The small molecule below binds the protein below.
Small molecule (SMILES): N[C@@H](Cc1ccccc1)C(=O)O

Sequence of chain 1.H:
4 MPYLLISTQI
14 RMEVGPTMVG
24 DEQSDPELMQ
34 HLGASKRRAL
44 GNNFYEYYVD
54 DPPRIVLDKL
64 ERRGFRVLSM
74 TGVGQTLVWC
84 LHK

Sequence of chain 1.G:
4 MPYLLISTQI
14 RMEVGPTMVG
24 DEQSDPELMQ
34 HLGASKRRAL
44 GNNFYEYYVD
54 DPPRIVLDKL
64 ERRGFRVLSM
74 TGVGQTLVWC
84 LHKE

Sequence of chain 1.C:
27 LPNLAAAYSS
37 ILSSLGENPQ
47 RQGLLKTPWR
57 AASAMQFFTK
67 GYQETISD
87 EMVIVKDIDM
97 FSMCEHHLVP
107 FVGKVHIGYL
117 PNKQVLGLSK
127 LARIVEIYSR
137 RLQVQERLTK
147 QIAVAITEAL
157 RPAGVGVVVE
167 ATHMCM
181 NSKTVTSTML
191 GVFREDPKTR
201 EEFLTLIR

Binding-site contacts:
Ligand atom C contacts residue VAL76 of chain 1.H at 3.8 Å (hydrophobic).
Ligand atom O contacts residue VAL76 of chain 1.H at 3.6 Å (h-bond).
Ligand atom OXT contacts residue GLN78 of chain 1.H at 3.9 Å.
Ligand atom O contacts residue GLN78 of chain 1.H at 2.9 Å (h-bond).
Ligand atom C contacts residue THR79 of chain 1.H at 3.5 Å.
Ligand atom O contacts residue GLN12 of chain 1.H at 3.5 Å (h-bond).
Ligand atom CA contacts residue GLN78 of chain 1.G at 3.6 Å.
Ligand atom CZ contacts residue MET15 of chain 1.G at 3.6 Å (hydrophobic).
Ligand atom CD1 contacts residue VAL76 of chain 1.H at 3.6 Å (hydrophobic).
Ligand atom CE1 contacts residue ARG14 of chain 1.G at 3.9 Å.
Ligand atom N contacts residue GLU195 of chain 1.C at 2.8 Å (salt-bridge).
Ligand atom OXT contacts residue PRO197 of chain 1.C at 3.5 Å.
Ligand atom CD2 contacts residue VAL76 of chain 1.H at 3.5 Å (hydrophobic).
Ligand atom O contacts residue GLY77 of chain 1.H at 3.8 Å.
Ligand atom C contacts residue GLN78 of chain 1.H at 3.7 Å.
Ligand atom CG contacts residue ILE13 of chain 1.G at 3.3 Å (hydrophobic).
Ligand atom N contacts residue ILE13 of chain 1.G at 2.8 Å (h-bond).
Ligand atom N contacts residue GLN78 of chain 1.G at 2.8 Å (h-bond).
Ligand atom OXT contacts residue GLY77 of chain 1.H at 3.7 Å.
Ligand atom OXT contacts residue GLN78 of chain 1.G at 2.9 Å (h-bond).
Ligand atom CE2 contacts residue GLN78 of chain 1.G at 3.6 Å.
Ligand atom C contacts residue GLN78 of chain 1.G at 3.8 Å.
Ligand atom CZ contacts residue ILE13 of chain 1.G at 3.8 Å (hydrophobic).
Ligand atom CD2 contacts residue ILE13 of chain 1.G at 3.5 Å (hydrophobic).
Ligand atom CE1 contacts residue MET15 of chain 1.G at 3.5 Å (hydrophobic).
Ligand atom CA contacts residue ILE13 of chain 1.G at 3.6 Å (hydrophobic).
Ligand atom CE2 contacts residue ILE13 of chain 1.G at 3.3 Å (hydrophobic).
Ligand atom CA contacts residue THR79 of chain 1.H at 3.5 Å.
Ligand atom C contacts residue GLY77 of chain 1.H at 3.8 Å.
Ligand atom CD2 contacts residue GLN78 of chain 1.G at 3.5 Å.
Ligand atom CE2 contacts residue GLN12 of chain 1.G at 3.8 Å.
Ligand atom CG contacts residue VAL76 of chain 1.H at 3.7 Å (hydrophobic).
Ligand atom CB contacts residue GLN78 of chain 1.G at 3.6 Å.
Ligand atom CB contacts residue VAL76 of chain 1.H at 3.3 Å (hydrophobic).
Ligand atom CZ contacts residue LEU80 of chain 1.G at 3.8 Å (hydrophobic).
Ligand atom OXT contacts residue GLU195 of chain 1.C at 3.8 Å.
Ligand atom CD1 contacts residue ILE13 of chain 1.G at 3.5 Å (hydrophobic).
Ligand atom CE1 contacts residue ILE13 of chain 1.G at 3.8 Å (hydrophobic).
Ligand atom O contacts residue THR79 of chain 1.H at 2.7 Å (h-bond).
Ligand atom CZ contacts residue ARG14 of chain 1.G at 3.7 Å.